A small-molecule ligand and the protein it binds are described below.
Small molecule (SMILES): CC(=O)N[C@@H]1[C@@H](O)[C@H](O)[C@@H](CO)O[C@H]1O

Sequence of chain 1.B:
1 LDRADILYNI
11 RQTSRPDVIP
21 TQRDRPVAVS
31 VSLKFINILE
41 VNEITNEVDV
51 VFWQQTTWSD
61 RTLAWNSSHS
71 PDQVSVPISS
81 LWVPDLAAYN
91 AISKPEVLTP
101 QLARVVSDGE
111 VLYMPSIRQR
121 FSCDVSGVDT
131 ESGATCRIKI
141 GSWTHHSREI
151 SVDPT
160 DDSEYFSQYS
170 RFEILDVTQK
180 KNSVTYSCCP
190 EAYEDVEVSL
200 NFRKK

Binding-site contacts:
Ligand atom C4 contacts residue ASN66 of chain 1.B at 4.2 Å.
Ligand atom C2 contacts residue ASN66 of chain 1.B at 2.5 Å.
Ligand atom C3 contacts residue ASN66 of chain 1.B at 3.9 Å.
Ligand atom O5 contacts residue SER68 of chain 1.B at 4.2 Å.
Ligand atom C1 contacts residue ASN66 of chain 1.B at 1.5 Å.
Ligand atom C5 contacts residue ASN66 of chain 1.B at 3.8 Å.
Ligand atom C8 contacts residue ASN66 of chain 1.B at 3.3 Å.
Ligand atom C5 contacts residue SER68 of chain 1.B at 4.4 Å.
Ligand atom C6 contacts residue SER68 of chain 1.B at 4.0 Å.
Ligand atom C7 contacts residue ASN66 of chain 1.B at 3.5 Å.
Ligand atom N2 contacts residue ASN66 of chain 1.B at 2.9 Å (h-bond).
Ligand atom O5 contacts residue ASN66 of chain 1.B at 2.5 Å (h-bond).